Sequence of chain 1.M:
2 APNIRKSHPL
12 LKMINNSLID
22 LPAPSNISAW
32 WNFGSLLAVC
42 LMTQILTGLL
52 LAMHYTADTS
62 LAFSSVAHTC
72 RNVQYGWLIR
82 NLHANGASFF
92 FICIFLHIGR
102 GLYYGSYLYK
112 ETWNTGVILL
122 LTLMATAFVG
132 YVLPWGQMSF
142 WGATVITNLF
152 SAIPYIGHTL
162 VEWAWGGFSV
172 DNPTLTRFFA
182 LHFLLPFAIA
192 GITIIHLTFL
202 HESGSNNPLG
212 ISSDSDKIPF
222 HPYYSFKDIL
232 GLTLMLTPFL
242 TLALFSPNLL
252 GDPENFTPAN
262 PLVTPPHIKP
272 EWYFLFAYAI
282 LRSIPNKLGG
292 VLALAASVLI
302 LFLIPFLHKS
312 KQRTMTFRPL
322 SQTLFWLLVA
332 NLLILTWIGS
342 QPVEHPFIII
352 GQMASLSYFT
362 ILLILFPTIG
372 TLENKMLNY

Binding-site contacts:
Ligand atom C1 contacts residue HEM1 of chain 1.KA at 3.9 Å.
Ligand atom CM5 contacts residue SER18 of chain 1.M at 3.8 Å.
Ligand atom C12 contacts residue ALA39 of chain 1.M at 3.9 Å (hydrophobic).
Ligand atom CM2 contacts residue ALA24 of chain 1.M at 3.7 Å (hydrophobic).
Ligand atom C4 contacts residue HEM1 of chain 1.KA at 4.0 Å.
Ligand atom C8 contacts residue HEM1 of chain 1.KA at 4.0 Å.
Ligand atom O4 contacts residue LEU198 of chain 1.M at 4.1 Å.
Ligand atom C4 contacts residue LEU201 of chain 1.M at 4.1 Å (hydrophobic).
Ligand atom O4 contacts residue LEU22 of chain 1.M at 4.0 Å.
Ligand atom CM2 contacts residue ILE28 of chain 1.M at 3.6 Å (hydrophobic).
Ligand atom C2 contacts residue SER206 of chain 1.M at 4.1 Å.
Ligand atom C2 contacts residue HEM1 of chain 1.KA at 3.8 Å.
Ligand atom CM2 contacts residue SER206 of chain 1.M at 4.0 Å.
Ligand atom CM5 contacts residue HIS202 of chain 1.M at 4.0 Å.
Ligand atom CM5 contacts residue LEU198 of chain 1.M at 3.5 Å (hydrophobic).
Ligand atom O4 contacts residue LEU201 of chain 1.M at 3.6 Å.
Ligand atom C11 contacts residue ALA39 of chain 1.M at 3.6 Å (hydrophobic).
Ligand atom O2 contacts residue HEM1 of chain 1.KA at 4.0 Å.
Ligand atom C1 contacts residue PHE221 of chain 1.M at 3.4 Å (hydrophobic).
Ligand atom O2 contacts residue SER206 of chain 1.M at 3.4 Å (h-bond).
Ligand atom C3 contacts residue SER206 of chain 1.M at 3.8 Å.
Ligand atom O1 contacts residue ASP229 of chain 1.M at 3.3 Å (salt-bridge).
Ligand atom C10 contacts residue LEU19 of chain 1.M at 3.9 Å (hydrophobic).
Ligand atom O3 contacts residue SER206 of chain 1.M at 2.8 Å (h-bond).
Ligand atom C4 contacts residue HIS202 of chain 1.M at 3.5 Å.
Ligand atom O1 contacts residue PHE221 of chain 1.M at 3.0 Å.
Ligand atom C12 contacts residue MET43 of chain 1.M at 3.9 Å (hydrophobic).
Ligand atom C7 contacts residue LEU19 of chain 1.M at 4.1 Å (hydrophobic).
Ligand atom C3 contacts residue LEU22 of chain 1.M at 4.0 Å (hydrophobic).
Ligand atom O4 contacts residue HIS202 of chain 1.M at 2.4 Å (h-bond).
Ligand atom CM3 contacts residue SER206 of chain 1.M at 3.2 Å.
Ligand atom C4 contacts residue LEU22 of chain 1.M at 3.9 Å (hydrophobic).
Ligand atom O3 contacts residue LEU201 of chain 1.M at 3.7 Å.
Ligand atom CM2 contacts residue PHE221 of chain 1.M at 3.9 Å (hydrophobic).
Ligand atom C10 contacts residue SER36 of chain 1.M at 3.8 Å.
Ligand atom C6 contacts residue PHE221 of chain 1.M at 3.8 Å (hydrophobic).
Ligand atom C7 contacts residue PHE221 of chain 1.M at 3.8 Å (hydrophobic).
Ligand atom C9 contacts residue SER36 of chain 1.M at 4.0 Å.
Ligand atom CM3 contacts residue LEU22 of chain 1.M at 3.4 Å (hydrophobic).
Ligand atom C3 contacts residue HEM1 of chain 1.KA at 3.8 Å.

The protein below binds the small molecule below.
Small molecule (SMILES): COC1=C(OC)C(=O)C(C/C=C(/C)CCC=C(C)CC/C=C(/C)CC/C=C(\C)CC/C=C(\C)CC/C=C(\C)CC/C=C(/C)CCC=C(C)CCC=C(C)CCC=C(C)C)=C(C)C1=O